Sequence of chain 1.D:
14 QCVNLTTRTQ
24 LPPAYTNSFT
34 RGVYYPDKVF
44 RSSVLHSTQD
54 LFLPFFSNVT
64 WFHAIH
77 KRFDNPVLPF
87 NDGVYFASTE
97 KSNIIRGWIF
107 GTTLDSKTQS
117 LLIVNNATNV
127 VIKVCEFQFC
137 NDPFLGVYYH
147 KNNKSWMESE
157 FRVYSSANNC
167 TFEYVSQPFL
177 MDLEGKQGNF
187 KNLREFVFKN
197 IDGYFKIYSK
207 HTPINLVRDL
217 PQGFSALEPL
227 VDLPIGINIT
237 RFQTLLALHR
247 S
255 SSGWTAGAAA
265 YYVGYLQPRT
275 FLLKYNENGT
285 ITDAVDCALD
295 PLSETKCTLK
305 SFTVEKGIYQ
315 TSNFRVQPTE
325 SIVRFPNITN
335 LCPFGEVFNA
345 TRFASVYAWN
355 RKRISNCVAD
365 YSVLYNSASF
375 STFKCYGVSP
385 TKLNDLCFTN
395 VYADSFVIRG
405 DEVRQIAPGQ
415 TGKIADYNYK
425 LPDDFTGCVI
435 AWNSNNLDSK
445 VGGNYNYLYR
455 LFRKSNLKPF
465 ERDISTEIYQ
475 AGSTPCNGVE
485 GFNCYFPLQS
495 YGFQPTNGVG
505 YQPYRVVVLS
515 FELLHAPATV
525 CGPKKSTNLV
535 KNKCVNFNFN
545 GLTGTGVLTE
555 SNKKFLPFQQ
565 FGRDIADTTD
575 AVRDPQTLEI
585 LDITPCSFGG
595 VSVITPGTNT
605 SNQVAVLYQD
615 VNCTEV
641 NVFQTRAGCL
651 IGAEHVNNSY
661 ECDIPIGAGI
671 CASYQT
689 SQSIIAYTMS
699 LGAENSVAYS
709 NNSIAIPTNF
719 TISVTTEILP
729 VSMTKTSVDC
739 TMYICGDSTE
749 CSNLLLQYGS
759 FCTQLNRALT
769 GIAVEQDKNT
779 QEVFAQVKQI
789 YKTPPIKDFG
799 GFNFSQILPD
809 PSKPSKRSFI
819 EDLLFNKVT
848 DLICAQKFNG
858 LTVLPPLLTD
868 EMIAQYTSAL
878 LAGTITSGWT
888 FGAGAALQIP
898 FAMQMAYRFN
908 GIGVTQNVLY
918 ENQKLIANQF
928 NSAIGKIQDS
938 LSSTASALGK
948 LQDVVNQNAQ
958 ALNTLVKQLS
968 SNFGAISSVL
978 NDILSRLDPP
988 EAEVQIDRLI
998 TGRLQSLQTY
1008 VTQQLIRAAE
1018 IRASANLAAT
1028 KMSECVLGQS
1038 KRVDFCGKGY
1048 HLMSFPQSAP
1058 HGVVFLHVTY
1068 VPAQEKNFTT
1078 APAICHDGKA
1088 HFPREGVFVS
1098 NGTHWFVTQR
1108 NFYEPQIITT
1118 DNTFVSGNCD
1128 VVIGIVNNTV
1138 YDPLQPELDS

Binding-site contacts:
Ligand atom C2 contacts residue ASN17 of chain 1.D at 2.4 Å.
Ligand atom N2 contacts residue CYS15 of chain 1.D at 3.9 Å.
Ligand atom C7 contacts residue ASN17 of chain 1.D at 3.1 Å.
Ligand atom C8 contacts residue ASN17 of chain 1.D at 4.0 Å.
Ligand atom C8 contacts residue CYS15 of chain 1.D at 3.0 Å (hydrophobic).
Ligand atom N2 contacts residue ASN17 of chain 1.D at 2.8 Å (h-bond).
Ligand atom O7 contacts residue ASN17 of chain 1.D at 3.0 Å (h-bond).
Ligand atom N2 contacts residue ASN137 of chain 1.D at 4.0 Å.
Ligand atom C1 contacts residue ASN17 of chain 1.D at 1.4 Å.
Ligand atom C4 contacts residue ASN17 of chain 1.D at 4.2 Å.
Ligand atom O5 contacts residue ARG21 of chain 1.D at 4.0 Å.
Ligand atom C8 contacts residue VAL16 of chain 1.D at 4.2 Å (hydrophobic).
Ligand atom O5 contacts residue ASN17 of chain 1.D at 2.4 Å (h-bond).
Ligand atom C1 contacts residue ARG21 of chain 1.D at 4.3 Å.
Ligand atom C5 contacts residue ASN17 of chain 1.D at 3.6 Å.
Ligand atom C3 contacts residue ASN17 of chain 1.D at 3.7 Å.
Ligand atom C3 contacts residue ASN137 of chain 1.D at 4.5 Å.
Ligand atom C7 contacts residue CYS15 of chain 1.D at 3.9 Å (hydrophobic).

A small-molecule ligand and the protein it binds are described below.
Small molecule (SMILES): CC(=O)N[C@@H]1[C@@H](O)[C@H](O)[C@@H](CO)O[C@H]1O